Sequence of chain 1.A:
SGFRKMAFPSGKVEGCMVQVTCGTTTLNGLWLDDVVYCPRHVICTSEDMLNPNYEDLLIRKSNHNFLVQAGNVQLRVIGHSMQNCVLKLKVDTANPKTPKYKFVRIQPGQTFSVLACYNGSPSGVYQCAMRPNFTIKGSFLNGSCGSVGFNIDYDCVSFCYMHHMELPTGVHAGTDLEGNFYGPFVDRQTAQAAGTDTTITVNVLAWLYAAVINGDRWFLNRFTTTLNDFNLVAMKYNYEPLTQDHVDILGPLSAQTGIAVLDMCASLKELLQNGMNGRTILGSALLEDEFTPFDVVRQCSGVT

This small molecule binds to this protein.
Small molecule (SMILES): COC(=O)c1cccc(NS(C)(=O)=O)c1

Binding-site contacts:
Ligand atom S contacts residue PHE294 of chain 1.A at 4.3 Å.
Ligand atom C7 contacts residue PHE294 of chain 1.A at 3.5 Å (hydrophobic).
Ligand atom O2 contacts residue ILE249 of chain 1.A at 3.7 Å.
Ligand atom C7 contacts residue PRO293 of chain 1.A at 4.4 Å (hydrophobic).
Ligand atom N contacts residue PHE294 of chain 1.A at 3.8 Å.
Ligand atom C8 contacts residue ILE249 of chain 1.A at 4.4 Å (hydrophobic).
Ligand atom O1 contacts residue ILE249 of chain 1.A at 3.3 Å (h-bond).
Ligand atom C2 contacts residue ILE249 of chain 1.A at 4.0 Å (hydrophobic).
Ligand atom C1 contacts residue PHE294 of chain 1.A at 4.2 Å (hydrophobic).
Ligand atom C1 contacts residue ILE249 of chain 1.A at 3.2 Å (hydrophobic).
Ligand atom O1 contacts residue PHE294 of chain 1.A at 3.3 Å (h-bond).
Ligand atom O1 contacts residue VAL297 of chain 1.A at 4.1 Å.
Ligand atom S contacts residue THR292 of chain 1.A at 4.3 Å.
Ligand atom O1 contacts residue PRO293 of chain 1.A at 3.1 Å.
Ligand atom C8 contacts residue THR292 of chain 1.A at 3.2 Å.
Ligand atom C8 contacts residue PHE294 of chain 1.A at 3.0 Å (hydrophobic).
Ligand atom C7 contacts residue ILE249 of chain 1.A at 4.0 Å (hydrophobic).
Ligand atom O contacts residue PRO252 of chain 1.A at 3.3 Å.
Ligand atom C2 contacts residue PHE294 of chain 1.A at 4.3 Å (hydrophobic).
Ligand atom C1 contacts residue PRO293 of chain 1.A at 4.1 Å (hydrophobic).
Ligand atom C8 contacts residue PRO293 of chain 1.A at 3.2 Å (hydrophobic).
Ligand atom C contacts residue VAL297 of chain 1.A at 3.7 Å (hydrophobic).
Ligand atom O contacts residue ILE249 of chain 1.A at 3.3 Å (h-bond).
Ligand atom C6 contacts residue PHE294 of chain 1.A at 3.9 Å (hydrophobic).
Ligand atom O3 contacts residue THR292 of chain 1.A at 4.0 Å.
Ligand atom O3 contacts residue GLN110 of chain 1.A at 3.8 Å.
Ligand atom C contacts residue PRO252 of chain 1.A at 3.4 Å (hydrophobic).
Ligand atom O contacts residue VAL297 of chain 1.A at 4.5 Å.